Sequence of chain 3.B:
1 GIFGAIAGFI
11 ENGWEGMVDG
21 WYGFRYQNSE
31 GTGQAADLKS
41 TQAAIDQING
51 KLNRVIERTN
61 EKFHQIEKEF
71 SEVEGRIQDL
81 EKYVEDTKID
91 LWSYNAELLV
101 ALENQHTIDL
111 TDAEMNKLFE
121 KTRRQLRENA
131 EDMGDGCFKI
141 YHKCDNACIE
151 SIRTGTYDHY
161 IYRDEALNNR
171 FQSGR

Binding-site contacts:
Ligand atom N2 contacts residue ASN37 of chain 3.A at 3.1 Å (h-bond).
Ligand atom O5 contacts residue ASN37 of chain 3.A at 2.2 Å (h-bond).
Ligand atom C6 contacts residue THR317 of chain 3.A at 4.3 Å.
Ligand atom C3 contacts residue ASN37 of chain 3.A at 3.7 Å.
Ligand atom C5 contacts residue ASN37 of chain 3.A at 3.6 Å.
Ligand atom O5 contacts residue ALA38 of chain 3.A at 4.4 Å.
Ligand atom C7 contacts residue ASN37 of chain 3.A at 3.6 Å.
Ligand atom O6 contacts residue ASN49 of chain 3.B at 4.0 Å.
Ligand atom O7 contacts residue ASN37 of chain 3.A at 3.7 Å.
Ligand atom C6 contacts residue ASN37 of chain 3.A at 4.4 Å.
Ligand atom C6 contacts residue THR39 of chain 3.A at 3.9 Å.
Ligand atom C1 contacts residue ASN37 of chain 3.A at 1.4 Å.
Ligand atom C4 contacts residue ASN37 of chain 3.A at 4.1 Å.
Ligand atom O6 contacts residue THR317 of chain 3.A at 3.5 Å.
Ligand atom C8 contacts residue THR39 of chain 3.A at 3.9 Å.
Ligand atom O5 contacts residue THR317 of chain 3.A at 3.7 Å.
Ligand atom O6 contacts residue THR39 of chain 3.A at 4.4 Å.
Ligand atom C1 contacts residue THR317 of chain 3.A at 4.3 Å.
Ligand atom O6 contacts residue ASN37 of chain 3.A at 4.4 Å.
Ligand atom C2 contacts residue ASN37 of chain 3.A at 2.4 Å.

A protein and the small-molecule ligand that binds it are described below.
Small molecule (SMILES): CC(=O)N[C@H]1[C@H](O[C@H]2[C@H](O)[C@@H](NC(C)=O)CO[C@@H]2CO)O[C@H](CO)[C@@H](O)[C@@H]1O

Sequence of chain 3.A:
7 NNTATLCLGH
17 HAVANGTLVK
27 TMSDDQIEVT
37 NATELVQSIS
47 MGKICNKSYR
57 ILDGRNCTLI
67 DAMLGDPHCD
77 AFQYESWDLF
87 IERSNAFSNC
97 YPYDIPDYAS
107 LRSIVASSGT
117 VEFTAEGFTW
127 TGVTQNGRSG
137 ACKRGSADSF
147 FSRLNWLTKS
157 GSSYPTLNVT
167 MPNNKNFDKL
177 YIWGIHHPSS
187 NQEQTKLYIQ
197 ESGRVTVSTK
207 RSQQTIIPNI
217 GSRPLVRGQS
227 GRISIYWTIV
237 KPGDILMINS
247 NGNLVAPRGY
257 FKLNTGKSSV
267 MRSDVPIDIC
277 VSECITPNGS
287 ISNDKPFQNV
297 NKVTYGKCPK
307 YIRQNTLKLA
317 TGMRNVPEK